The protein below binds the small molecule below.
Small molecule (SMILES): CC(=O)N[C@@H]1[C@@H](O)[C@H](O)[C@@H](CO)O[C@H]1O

Binding-site contacts:
Ligand atom O7 contacts residue ASN101 of chain 1.A at 4.5 Å.
Ligand atom N2 contacts residue ASN101 of chain 1.A at 3.8 Å.
Ligand atom O5 contacts residue PHE168 of chain 1.A at 3.1 Å.
Ligand atom O6 contacts residue PHE168 of chain 1.A at 3.4 Å.
Ligand atom C5 contacts residue ASN101 of chain 1.A at 3.2 Å.
Ligand atom O7 contacts residue PHE168 of chain 1.A at 3.6 Å.
Ligand atom O5 contacts residue ASN101 of chain 1.A at 2.3 Å (h-bond).
Ligand atom C3 contacts residue ASN101 of chain 1.A at 3.5 Å.
Ligand atom C6 contacts residue ASN101 of chain 1.A at 4.0 Å.
Ligand atom C6 contacts residue PHE168 of chain 1.A at 3.6 Å (hydrophobic).
Ligand atom C7 contacts residue ASN101 of chain 1.A at 4.3 Å.
Ligand atom C5 contacts residue PHE168 of chain 1.A at 4.1 Å (hydrophobic).
Ligand atom O3 contacts residue ASN101 of chain 1.A at 4.0 Å.
Ligand atom C1 contacts residue ASN101 of chain 1.A at 1.4 Å.
Ligand atom O3 contacts residue NAG1 of chain 1.UA at 3.4 Å.
Ligand atom C4 contacts residue ASN101 of chain 1.A at 3.2 Å.
Ligand atom C1 contacts residue PHE168 of chain 1.A at 3.7 Å (hydrophobic).
Ligand atom C2 contacts residue ASN101 of chain 1.A at 2.7 Å.

Sequence of chain 1.A:
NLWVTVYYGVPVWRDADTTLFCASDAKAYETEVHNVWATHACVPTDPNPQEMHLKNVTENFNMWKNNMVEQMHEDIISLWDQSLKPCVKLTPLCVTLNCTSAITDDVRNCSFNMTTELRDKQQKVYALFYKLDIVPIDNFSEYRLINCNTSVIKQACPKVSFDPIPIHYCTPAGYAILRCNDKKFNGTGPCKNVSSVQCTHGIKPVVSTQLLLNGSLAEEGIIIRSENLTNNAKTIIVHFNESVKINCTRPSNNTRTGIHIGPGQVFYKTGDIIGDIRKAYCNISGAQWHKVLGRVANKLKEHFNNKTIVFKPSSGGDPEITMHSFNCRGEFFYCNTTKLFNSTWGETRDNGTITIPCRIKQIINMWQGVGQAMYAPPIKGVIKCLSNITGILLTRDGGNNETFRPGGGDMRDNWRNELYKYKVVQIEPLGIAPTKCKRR